Binding-site contacts:
Ligand atom OAC contacts residue LEU64 of chain 1.C at 3.6 Å.
Ligand atom PBE contacts residue LYS65 of chain 1.C at 3.5 Å.
Ligand atom OAF contacts residue ASP181 of chain 1.C at 3.0 Å (salt-bridge).
Ligand atom OAF contacts residue ARG187 of chain 1.C at 3.4 Å (salt-bridge).
Ligand atom PBF contacts residue GLY127 of chain 1.C at 3.6 Å.
Ligand atom C2 contacts residue VAL175 of chain 1.C at 3.6 Å (hydrophobic).
Ligand atom OAC contacts residue LYS65 of chain 1.C at 3.1 Å (salt-bridge).
Ligand atom OAD contacts residue SER126 of chain 1.C at 2.6 Å (h-bond).
Ligand atom OAH contacts residue LEU128 of chain 1.C at 3.5 Å (h-bond).
Ligand atom N2 contacts residue ASP181 of chain 1.C at 2.9 Å (salt-bridge).
Ligand atom OAG contacts residue ARG187 of chain 1.C at 3.0 Å (salt-bridge).
Ligand atom OAE contacts residue VAL63 of chain 1.C at 3.6 Å.
Ligand atom C5 contacts residue LYS153 of chain 1.C at 3.6 Å.
Ligand atom CAK contacts residue VAL89 of chain 1.C at 3.5 Å (hydrophobic).
Ligand atom OAC contacts residue GLY66 of chain 1.C at 2.8 Å (h-bond).
Ligand atom OAI contacts residue SER126 of chain 1.C at 3.0 Å (h-bond).
Ligand atom OAE contacts residue VAL89 of chain 1.C at 3.4 Å.
Ligand atom C6 contacts residue LYS153 of chain 1.C at 3.6 Å.
Ligand atom OAF contacts residue MG1 of chain 1.M at 2.2 Å.
Ligand atom C6 contacts residue VAL175 of chain 1.C at 3.7 Å (hydrophobic).
Ligand atom N7 contacts residue LYS153 of chain 1.C at 3.1 Å (salt-bridge).
Ligand atom O6 contacts residue ASP173 of chain 1.C at 3.5 Å (salt-bridge).
Ligand atom OAG contacts residue LYS65 of chain 1.C at 2.9 Å (salt-bridge).
Ligand atom PBE contacts residue MG1 of chain 1.M at 3.6 Å.
Ligand atom O6 contacts residue LYS153 of chain 1.C at 2.7 Å (salt-bridge).
Ligand atom N2 contacts residue PHE174 of chain 1.C at 3.6 Å.
Ligand atom OAI contacts residue GLY127 of chain 1.C at 2.7 Å (h-bond).
Ligand atom C6 contacts residue PHE174 of chain 1.C at 3.5 Å (hydrophobic).
Ligand atom N2 contacts residue VAL175 of chain 1.C at 3.5 Å (h-bond).
Ligand atom OAH contacts residue THR129 of chain 1.C at 2.8 Å (h-bond).
Ligand atom OAH contacts residue SER126 of chain 1.C at 3.1 Å (h-bond).
Ligand atom N1 contacts residue PHE174 of chain 1.C at 3.4 Å.
Ligand atom OAD contacts residue ASP125 of chain 1.C at 3.4 Å.
Ligand atom OAI contacts residue ASP125 of chain 1.C at 2.7 Å (salt-bridge).
Ligand atom N1 contacts residue VAL175 of chain 1.C at 2.8 Å (h-bond).
Ligand atom C8 contacts residue ASP125 of chain 1.C at 3.5 Å.
Ligand atom O6 contacts residue PHE174 of chain 1.C at 3.3 Å.
Ligand atom O6 contacts residue VAL175 of chain 1.C at 2.8 Å (h-bond).
Ligand atom PBF contacts residue SER126 of chain 1.C at 3.2 Å.
Ligand atom C2 contacts residue PHE174 of chain 1.C at 3.4 Å (hydrophobic).

The protein below binds the small molecule below.
Small molecule (SMILES): Nc1nc2c(ncn2CCN(CCN(CC=O)CCP(=O)(O)O)CCP(=O)(O)O)c(=O)[nH]1

Sequence of chain 1.C:
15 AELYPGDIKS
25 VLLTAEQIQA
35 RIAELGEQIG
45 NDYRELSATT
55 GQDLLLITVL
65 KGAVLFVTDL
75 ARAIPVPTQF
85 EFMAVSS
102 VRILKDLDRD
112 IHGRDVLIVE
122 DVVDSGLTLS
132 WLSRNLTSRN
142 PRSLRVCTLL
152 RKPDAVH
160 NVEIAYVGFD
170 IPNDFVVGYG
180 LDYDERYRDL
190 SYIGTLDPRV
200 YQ